Sequence of chain 3.G:
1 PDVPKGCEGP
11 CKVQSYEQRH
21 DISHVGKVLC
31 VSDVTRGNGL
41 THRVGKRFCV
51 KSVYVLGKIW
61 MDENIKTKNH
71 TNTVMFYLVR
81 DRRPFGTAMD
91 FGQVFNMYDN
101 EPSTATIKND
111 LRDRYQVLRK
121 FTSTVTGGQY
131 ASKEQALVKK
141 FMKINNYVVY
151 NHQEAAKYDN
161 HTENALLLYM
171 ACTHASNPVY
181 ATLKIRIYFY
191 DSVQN

Sequence of chain 3.U:
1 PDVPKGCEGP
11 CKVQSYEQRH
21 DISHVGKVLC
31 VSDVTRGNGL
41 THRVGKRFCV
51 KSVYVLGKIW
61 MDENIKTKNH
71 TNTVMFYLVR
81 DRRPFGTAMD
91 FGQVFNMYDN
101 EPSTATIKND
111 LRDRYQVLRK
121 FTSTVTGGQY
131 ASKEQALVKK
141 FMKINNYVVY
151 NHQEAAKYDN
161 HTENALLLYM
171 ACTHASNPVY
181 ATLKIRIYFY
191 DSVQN

A small-molecule ligand and the protein it binds are described below.
Small molecule (SMILES): Nc1ccn([C@H]2C[C@H](O[P](=O)(O)OC[C@H]3O[C@@H](n4cnc5c(N)ncnc54)C[C@@H]3O[P](=O)(O)OC[C@H]3O[C@@H](n4ccc(N)nc4=O)C[C@@H]3O)[C@@H](CO[P](=O)(O)O[C@H]3C[C@H](n4ccc(N)nc4=O)O[C@@H]3CO[P](=O)(O)O[C@H]3C[C@H](n4cnc5c(N)ncnc54)O[C@@H]3CO[P](=O)(O)O[C@H]3C[C@H](n4cnc5c(N)ncnc54)O[C@@H]3CO[P](=O)(O)O[C@H]3C[C@H](n4ccc(N)nc4=O)O[C@@H]3COP(=O)=O)O2)c(=O)n1

Binding-site contacts:
Ligand atom C3' contacts residue TYR188 of chain 3.M at 3.1 Å (hydrophobic).
Ligand atom OP2 contacts residue ASN195 of chain 3.G at 3.0 Å (h-bond).
Ligand atom OP2 contacts residue LYS120 of chain 3.U at 2.7 Å (salt-bridge).
Ligand atom C5' contacts residue ARG47 of chain 3.G at 3.3 Å.
Ligand atom O3' contacts residue ASP113 of chain 3.U at 3.3 Å (salt-bridge).
Ligand atom O3' contacts residue ASN195 of chain 3.G at 3.5 Å (h-bond).
Ligand atom N3 contacts residue PHE141 of chain 3.M at 3.5 Å.
Ligand atom OP1 contacts residue ARG82 of chain 3.U at 2.9 Å (salt-bridge).
Ligand atom OP2 contacts residue ASN195 of chain 3.G at 3.5 Å.
Ligand atom N6 contacts residue PHE141 of chain 3.M at 3.6 Å.
Ligand atom O2 contacts residue TYR188 of chain 3.M at 3.0 Å.
Ligand atom C5 contacts residue ASP2 of chain 3.M at 3.6 Å.
Ligand atom O5' contacts residue ARG112 of chain 3.U at 3.4 Å.
Ligand atom OP2 contacts residue TYR188 of chain 3.M at 2.8 Å (h-bond).
Ligand atom OP2 contacts residue ARG186 of chain 3.M at 3.0 Å (salt-bridge).
Ligand atom O4' contacts residue ARG80 of chain 3.U at 3.5 Å (salt-bridge).
Ligand atom OP2 contacts residue TYR54 of chain 3.M at 2.8 Å (h-bond).
Ligand atom O3' contacts residue ARG82 of chain 3.U at 3.2 Å (salt-bridge).
Ligand atom P contacts residue TYR188 of chain 3.M at 3.4 Å.
Ligand atom C5' contacts residue ASP113 of chain 3.U at 3.2 Å.
Ligand atom OP1 contacts residue ARG47 of chain 3.G at 3.2 Å (salt-bridge).
Ligand atom OP1 contacts residue ASP113 of chain 3.U at 2.8 Å (salt-bridge).
Ligand atom O3' contacts residue TYR188 of chain 3.M at 2.8 Å (h-bond).
Ligand atom O3' contacts residue ARG47 of chain 3.G at 3.4 Å (salt-bridge).
Ligand atom C2' contacts residue TYR188 of chain 3.M at 3.1 Å (hydrophobic).
Ligand atom C5 contacts residue PHE141 of chain 3.M at 3.4 Å (hydrophobic).
Ligand atom O3' contacts residue LEU118 of chain 3.U at 3.5 Å (h-bond).
Ligand atom N1 contacts residue PHE141 of chain 3.M at 3.4 Å.
Ligand atom C4 contacts residue PHE141 of chain 3.M at 3.4 Å (hydrophobic).
Ligand atom O4' contacts residue GLN116 of chain 3.U at 3.6 Å.
Ligand atom C2' contacts residue CYS11 of chain 3.M at 3.6 Å (hydrophobic).
Ligand atom N4 contacts residue LYS51 of chain 3.M at 3.3 Å.
Ligand atom C2' contacts residue ASN195 of chain 3.G at 3.6 Å.
Ligand atom OP1 contacts residue LYS120 of chain 3.U at 2.9 Å (salt-bridge).
Ligand atom P contacts residue ASP113 of chain 3.U at 3.5 Å.
Ligand atom C5' contacts residue LYS120 of chain 3.U at 3.6 Å.
Ligand atom C2 contacts residue PHE141 of chain 3.M at 3.4 Å (hydrophobic).
Ligand atom C6 contacts residue PHE141 of chain 3.M at 3.4 Å (hydrophobic).
Ligand atom OP1 contacts residue ARG112 of chain 3.U at 2.7 Å (salt-bridge).
Ligand atom OP1 contacts residue ARG119 of chain 3.U at 3.5 Å.

Sequence of chain 3.M:
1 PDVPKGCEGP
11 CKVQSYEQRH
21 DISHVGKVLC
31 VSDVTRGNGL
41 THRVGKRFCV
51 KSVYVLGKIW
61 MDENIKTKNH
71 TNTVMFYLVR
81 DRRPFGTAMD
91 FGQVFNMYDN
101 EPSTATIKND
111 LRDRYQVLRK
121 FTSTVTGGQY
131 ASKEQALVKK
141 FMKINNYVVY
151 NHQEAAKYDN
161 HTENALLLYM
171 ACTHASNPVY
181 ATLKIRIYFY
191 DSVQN